This protein binds this small molecule.
Small molecule (SMILES): O=C(O)[C@@H]1O[C@@H](O[C@H]2[C@H](O)[C@@H](NS(=O)(=O)O)[C@@H](O[C@H]3[C@H](O)[C@@H](O)[C@H](O[C@H]4[C@H](O)[C@@H](NS(=O)(=O)O)[C@@H](O[C@H]5[C@H](O)[C@@H](O)[C@H](O[C@H]6[C@H](O)[C@@H](NS(=O)(=O)O)[C@@H](O[C@H]7[C@H](O)[C@@H](O)[C@H](O)O[C@H]7C(=O)O)O[C@@H]6CO)O[C@H]5C(=O)O)O[C@@H]4CO)O[C@H]3C(=O)O)O[C@@H]2CO)[C@H](O)[C@@H](O)[C@@H]1O

Sequence of chain 1.B:
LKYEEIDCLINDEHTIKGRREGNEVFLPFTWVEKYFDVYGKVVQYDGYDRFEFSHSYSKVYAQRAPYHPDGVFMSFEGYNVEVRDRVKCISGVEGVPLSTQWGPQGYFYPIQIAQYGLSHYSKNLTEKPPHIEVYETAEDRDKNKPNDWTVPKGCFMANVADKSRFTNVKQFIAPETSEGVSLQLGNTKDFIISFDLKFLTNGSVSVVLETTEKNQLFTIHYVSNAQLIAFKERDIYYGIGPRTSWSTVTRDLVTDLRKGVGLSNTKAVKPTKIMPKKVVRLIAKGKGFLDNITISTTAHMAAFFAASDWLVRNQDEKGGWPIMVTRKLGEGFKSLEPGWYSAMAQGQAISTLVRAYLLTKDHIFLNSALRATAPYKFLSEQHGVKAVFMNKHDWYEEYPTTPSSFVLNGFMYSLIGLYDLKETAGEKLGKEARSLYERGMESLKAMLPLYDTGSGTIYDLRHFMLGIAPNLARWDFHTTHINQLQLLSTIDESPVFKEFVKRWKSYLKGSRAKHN

Sequence of chain 1.A:
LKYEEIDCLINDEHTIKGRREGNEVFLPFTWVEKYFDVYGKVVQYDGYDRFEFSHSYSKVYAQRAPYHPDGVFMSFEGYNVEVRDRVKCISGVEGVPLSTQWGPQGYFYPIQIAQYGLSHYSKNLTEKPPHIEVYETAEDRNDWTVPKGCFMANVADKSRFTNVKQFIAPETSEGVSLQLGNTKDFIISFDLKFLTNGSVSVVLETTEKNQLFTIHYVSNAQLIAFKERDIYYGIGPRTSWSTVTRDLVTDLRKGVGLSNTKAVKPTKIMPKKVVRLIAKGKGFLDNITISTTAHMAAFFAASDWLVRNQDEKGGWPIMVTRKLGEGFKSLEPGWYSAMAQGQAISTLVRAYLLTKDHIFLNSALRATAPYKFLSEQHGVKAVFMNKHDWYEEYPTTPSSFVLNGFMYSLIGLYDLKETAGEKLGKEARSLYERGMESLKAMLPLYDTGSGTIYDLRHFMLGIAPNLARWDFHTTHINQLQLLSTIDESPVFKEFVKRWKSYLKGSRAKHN

Binding-site contacts:
Ligand atom O2 contacts residue GLN112 of chain 1.B at 2.8 Å (h-bond).
Ligand atom O6A contacts residue ARG95 of chain 1.B at 3.1 Å (salt-bridge).
Ligand atom O6 contacts residue ARG485 of chain 1.B at 2.9 Å (salt-bridge).
Ligand atom O4 contacts residue TYR410 of chain 1.B at 3.3 Å (h-bond).
Ligand atom C6 contacts residue GLU409 of chain 1.B at 3.0 Å.
Ligand atom O6A contacts residue TYR470 of chain 1.B at 2.6 Å (h-bond).
Ligand atom O6A contacts residue GLU409 of chain 1.B at 2.9 Å (salt-bridge).
Ligand atom C6 contacts residue ASN420 of chain 1.B at 3.2 Å.
Ligand atom O3 contacts residue GLY89 of chain 1.B at 3.0 Å (h-bond).
Ligand atom O6 contacts residue GLN126 of chain 1.B at 3.3 Å (h-bond).
Ligand atom C5 contacts residue GLU409 of chain 1.B at 2.9 Å.
Ligand atom O6A contacts residue TRP113 of chain 1.B at 3.0 Å (h-bond).
Ligand atom O6B contacts residue ARG95 of chain 1.B at 3.2 Å (salt-bridge).
Ligand atom O3 contacts residue ARG97 of chain 1.B at 2.6 Å (salt-bridge).
Ligand atom O3S contacts residue ARG95 of chain 1.B at 2.7 Å (salt-bridge).
Ligand atom O3 contacts residue TYR410 of chain 1.B at 2.9 Å (h-bond).
Ligand atom O3S contacts residue ARG97 of chain 1.B at 3.0 Å (salt-bridge).
Ligand atom O6B contacts residue ASN420 of chain 1.B at 2.5 Å (h-bond).
Ligand atom O3 contacts residue ASN527 of chain 1.A at 3.0 Å (h-bond).
Ligand atom O1S contacts residue SER86 of chain 1.B at 3.2 Å (h-bond).
Ligand atom O3 contacts residue ARG95 of chain 1.B at 3.1 Å.
Ligand atom N2 contacts residue GLY89 of chain 1.B at 3.1 Å (h-bond).
Ligand atom O6A contacts residue ASN91 of chain 1.B at 3.0 Å (h-bond).
Ligand atom O1S contacts residue ARG95 of chain 1.B at 3.0 Å (salt-bridge).
Ligand atom O3S contacts residue ARG473 of chain 1.B at 2.7 Å (salt-bridge).
Ligand atom O6 contacts residue TYR90 of chain 1.B at 2.6 Å (h-bond).
Ligand atom O6B contacts residue MET355 of chain 1.B at 3.3 Å (h-bond).
Ligand atom O6A contacts residue ASN420 of chain 1.B at 2.7 Å (h-bond).
Ligand atom O3 contacts residue TYR470 of chain 1.B at 2.7 Å (h-bond).
Ligand atom O3 contacts residue TYR120 of chain 1.B at 2.7 Å (h-bond).
Ligand atom O2S contacts residue TYR120 of chain 1.B at 3.3 Å.
Ligand atom O5 contacts residue MET355 of chain 1.B at 3.3 Å.
Ligand atom O1S contacts residue ASN527 of chain 1.A at 3.0 Å (h-bond).
Ligand atom O2 contacts residue THR491 of chain 1.B at 3.2 Å (h-bond).
Ligand atom O6 contacts residue TYR424 of chain 1.B at 2.7 Å (h-bond).
Ligand atom O3S contacts residue GLN123 of chain 1.B at 3.1 Å (h-bond).
Ligand atom O4 contacts residue GLN112 of chain 1.B at 3.3 Å (h-bond).
Ligand atom O5 contacts residue GLN126 of chain 1.B at 3.0 Å (h-bond).
Ligand atom O1S contacts residue ASN482 of chain 1.B at 3.0 Å (h-bond).
Ligand atom O3 contacts residue GLU409 of chain 1.B at 3.2 Å (salt-bridge).